Binding-site contacts:
Ligand atom C7 contacts residue LEU62 of chain 1.A at 4.0 Å (hydrophobic).
Ligand atom C6 contacts residue ILE116 of chain 1.A at 4.0 Å (hydrophobic).
Ligand atom C2 contacts residue LEU62 of chain 1.A at 4.2 Å (hydrophobic).
Ligand atom C11 contacts residue LEU62 of chain 1.A at 4.3 Å (hydrophobic).
Ligand atom C7 contacts residue ILE116 of chain 1.A at 4.2 Å (hydrophobic).
Ligand atom C2 contacts residue LEU64 of chain 1.A at 4.2 Å (hydrophobic).
Ligand atom C5 contacts residue PRO52 of chain 1.A at 3.7 Å (hydrophobic).
Ligand atom C5 contacts residue VAL57 of chain 1.A at 4.0 Å (hydrophobic).
Ligand atom C10 contacts residue PRO52 of chain 1.A at 3.9 Å (hydrophobic).
Ligand atom N contacts residue CYS106 of chain 1.A at 4.0 Å.
Ligand atom O contacts residue VAL57 of chain 1.A at 4.4 Å.
Ligand atom N contacts residue VAL57 of chain 1.A at 4.0 Å.
Ligand atom C12 contacts residue PRO52 of chain 1.A at 4.2 Å (hydrophobic).
Ligand atom O contacts residue ASN110 of chain 1.A at 3.0 Å (h-bond).
Ligand atom C6 contacts residue VAL57 of chain 1.A at 4.1 Å (hydrophobic).
Ligand atom C1 contacts residue TYR109 of chain 1.A at 3.4 Å (hydrophobic).
Ligand atom C7 contacts residue PRO52 of chain 1.A at 4.0 Å (hydrophobic).
Ligand atom C1 contacts residue LEU64 of chain 1.A at 3.2 Å (hydrophobic).
Ligand atom C10 contacts residue TRP51 of chain 1.A at 3.9 Å (hydrophobic).
Ligand atom C5 contacts residue PHE53 of chain 1.A at 3.6 Å (hydrophobic).
Ligand atom N contacts residue ASN110 of chain 1.A at 3.7 Å.
Ligand atom C1 contacts residue TYR67 of chain 1.A at 4.5 Å (hydrophobic).
Ligand atom C1 contacts residue ASN110 of chain 1.A at 3.5 Å.
Ligand atom C5 contacts residue ILE116 of chain 1.A at 4.1 Å (hydrophobic).
Ligand atom C12 contacts residue LEU62 of chain 1.A at 4.3 Å (hydrophobic).
Ligand atom C8 contacts residue VAL57 of chain 1.A at 4.3 Å (hydrophobic).
Ligand atom C9 contacts residue PRO52 of chain 1.A at 3.6 Å (hydrophobic).
Ligand atom C12 contacts residue ILE116 of chain 1.A at 4.0 Å (hydrophobic).
Ligand atom C4 contacts residue VAL57 of chain 1.A at 3.8 Å (hydrophobic).
Ligand atom C8 contacts residue PRO52 of chain 1.A at 3.5 Å (hydrophobic).
Ligand atom C8 contacts residue LEU62 of chain 1.A at 3.9 Å (hydrophobic).
Ligand atom N contacts residue ILE116 of chain 1.A at 4.1 Å.
Ligand atom C11 contacts residue PRO52 of chain 1.A at 4.1 Å (hydrophobic).
Ligand atom C4 contacts residue ILE116 of chain 1.A at 3.8 Å (hydrophobic).
Ligand atom O contacts residue ILE116 of chain 1.A at 4.4 Å.
Ligand atom C10 contacts residue LEU62 of chain 1.A at 4.2 Å (hydrophobic).
Ligand atom C3 contacts residue ASN110 of chain 1.A at 4.0 Å.
Ligand atom C2 contacts residue ASN110 of chain 1.A at 3.6 Å.
Ligand atom C3 contacts residue ILE116 of chain 1.A at 4.3 Å (hydrophobic).
Ligand atom C9 contacts residue LEU62 of chain 1.A at 4.0 Å (hydrophobic).

This protein binds this small molecule.
Small molecule (SMILES): CCc1onc(C)c1-c1ccccc1

Sequence of chain 1.A:
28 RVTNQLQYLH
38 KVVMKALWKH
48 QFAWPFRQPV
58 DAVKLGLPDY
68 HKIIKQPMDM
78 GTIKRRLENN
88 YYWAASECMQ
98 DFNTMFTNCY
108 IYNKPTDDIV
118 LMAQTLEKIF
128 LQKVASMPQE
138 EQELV